Sequence of chain 2.A:
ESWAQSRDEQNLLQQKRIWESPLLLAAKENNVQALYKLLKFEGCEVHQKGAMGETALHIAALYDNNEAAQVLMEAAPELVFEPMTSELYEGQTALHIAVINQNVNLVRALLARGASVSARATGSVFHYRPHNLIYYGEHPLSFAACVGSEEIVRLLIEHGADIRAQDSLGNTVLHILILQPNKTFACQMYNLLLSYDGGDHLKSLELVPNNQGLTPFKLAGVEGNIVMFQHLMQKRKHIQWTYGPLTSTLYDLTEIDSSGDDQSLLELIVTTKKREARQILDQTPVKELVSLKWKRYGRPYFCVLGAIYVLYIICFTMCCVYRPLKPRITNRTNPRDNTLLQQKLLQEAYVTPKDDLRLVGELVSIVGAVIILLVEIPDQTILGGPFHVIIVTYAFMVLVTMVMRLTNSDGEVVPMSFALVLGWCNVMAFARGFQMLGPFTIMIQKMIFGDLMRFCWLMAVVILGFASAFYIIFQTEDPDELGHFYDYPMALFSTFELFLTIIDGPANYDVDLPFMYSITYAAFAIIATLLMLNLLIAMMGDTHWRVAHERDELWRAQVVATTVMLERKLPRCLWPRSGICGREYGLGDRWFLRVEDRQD

Binding-site contacts:
Ligand atom C06 contacts residue THR599 of chain 2.A at 3.9 Å.
Ligand atom C15 contacts residue GLY422 of chain 2.A at 4.3 Å.
Ligand atom C16 contacts residue HIS425 of chain 2.A at 3.8 Å.
Ligand atom C05 contacts residue LEU331 of chain 2.A at 4.3 Å (hydrophobic).
Ligand atom N17 contacts residue HIS425 of chain 2.A at 3.5 Å.
Ligand atom BR1 contacts residue GLY421 of chain 2.A at 3.2 Å.
Ligand atom C04 contacts residue MET602 of chain 2.A at 4.1 Å (hydrophobic).
Ligand atom C03 contacts residue MET602 of chain 2.A at 3.8 Å (hydrophobic).
Ligand atom C10 contacts residue MET602 of chain 2.A at 3.5 Å (hydrophobic).
Ligand atom C16 contacts residue GLU402 of chain 2.A at 3.4 Å.
Ligand atom C12 contacts residue GLY421 of chain 2.A at 1.4 Å.
Ligand atom B01 contacts residue ARG469 of chain 2.A at 4.2 Å.
Ligand atom C11 contacts residue GLY421 of chain 2.A at 2.4 Å.
Ligand atom BR1 contacts residue VAL296 of chain 2.A at 3.8 Å.
Ligand atom C04 contacts residue LEU603 of chain 2.A at 3.5 Å (hydrophobic).
Ligand atom C06 contacts residue ARG469 of chain 2.A at 3.9 Å.
Ligand atom C09 contacts residue MET602 of chain 2.A at 3.6 Å (hydrophobic).
Ligand atom O14 contacts residue HIS425 of chain 2.A at 3.2 Å.
Ligand atom C09 contacts residue GLY421 of chain 2.A at 3.9 Å.
Ligand atom C13 contacts residue ARG469 of chain 2.A at 3.3 Å.
Ligand atom C07 contacts residue THR599 of chain 2.A at 4.2 Å.
Ligand atom C12 contacts residue GLY422 of chain 2.A at 3.5 Å.
Ligand atom C08 contacts residue GLY421 of chain 2.A at 3.5 Å.
Ligand atom C10 contacts residue GLY421 of chain 2.A at 3.5 Å.
Ligand atom C12 contacts residue ARG469 of chain 2.A at 3.9 Å.
Ligand atom BR1 contacts residue ALA598 of chain 2.A at 3.7 Å.
Ligand atom C02 contacts residue ARG469 of chain 2.A at 4.0 Å.
Ligand atom N17 contacts residue GLU402 of chain 2.A at 2.5 Å (salt-bridge).
Ligand atom C05 contacts residue LEU603 of chain 2.A at 3.6 Å (hydrophobic).
Ligand atom C08 contacts residue ARG469 of chain 2.A at 4.3 Å.
Ligand atom C13 contacts residue GLY421 of chain 2.A at 2.3 Å.
Ligand atom C07 contacts residue HIS425 of chain 2.A at 4.1 Å.
Ligand atom C15 contacts residue HIS425 of chain 2.A at 3.4 Å.
Ligand atom C05 contacts residue THR599 of chain 2.A at 3.9 Å.
Ligand atom C07 contacts residue ARG469 of chain 2.A at 3.2 Å.
Ligand atom C06 contacts residue PHE328 of chain 2.A at 3.5 Å (hydrophobic).
Ligand atom C13 contacts residue GLY422 of chain 2.A at 3.3 Å.
Ligand atom C05 contacts residue PHE328 of chain 2.A at 4.2 Å (hydrophobic).
Ligand atom C11 contacts residue ALA598 of chain 2.A at 4.2 Å (hydrophobic).
Ligand atom C04 contacts residue THR599 of chain 2.A at 4.3 Å.

The small molecule below binds the protein below.
Small molecule (SMILES): NCCOB(c1ccccc1)c1ccc(Br)cc1